Sequence of chain 1.A:
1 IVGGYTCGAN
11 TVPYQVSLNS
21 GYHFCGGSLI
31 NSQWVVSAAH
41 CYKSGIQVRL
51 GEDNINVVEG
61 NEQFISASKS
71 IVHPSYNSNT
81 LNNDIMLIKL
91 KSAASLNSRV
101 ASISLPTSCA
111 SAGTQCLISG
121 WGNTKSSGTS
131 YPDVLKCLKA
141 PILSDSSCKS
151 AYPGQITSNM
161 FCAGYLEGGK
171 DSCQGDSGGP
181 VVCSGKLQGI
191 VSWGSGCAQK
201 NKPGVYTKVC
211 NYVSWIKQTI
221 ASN

A protein and the small-molecule ligand that binds it are described below.
Small molecule (SMILES): NC(=[NH2+])N1CCCCC1

Binding-site contacts:
Ligand atom N4 contacts residue TRP193 of chain 1.A at 3.8 Å.
Ligand atom C7 contacts residue SER172 of chain 1.A at 3.2 Å.
Ligand atom D11 contacts residue SER172 of chain 1.A at 2.8 Å.
Ligand atom N9 contacts residue GLY196 of chain 1.A at 2.8 Å (h-bond).
Ligand atom D13 contacts residue ASP171 of chain 1.A at 3.4 Å.
Ligand atom D14 contacts residue GLY196 of chain 1.A at 3.1 Å.
Ligand atom N8 contacts residue ASP171 of chain 1.A at 3.0 Å (salt-bridge).
Ligand atom D14 contacts residue CYS197 of chain 1.A at 3.6 Å.
Ligand atom D12 contacts residue TYR206 of chain 1.A at 3.9 Å.
Ligand atom D12 contacts residue ASP171 of chain 1.A at 3.5 Å.
Ligand atom N9 contacts residue ASP171 of chain 1.A at 2.8 Å (salt-bridge).
Ligand atom C1 contacts residue SER177 of chain 1.A at 3.7 Å.
Ligand atom D14 contacts residue ALA198 of chain 1.A at 3.1 Å.
Ligand atom D13 contacts residue CYS197 of chain 1.A at 3.4 Å.
Ligand atom C6 contacts residue VAL191 of chain 1.A at 3.8 Å (hydrophobic).
Ligand atom D11 contacts residue GLY204 of chain 1.A at 3.1 Å.
Ligand atom N8 contacts residue GLY204 of chain 1.A at 3.6 Å.
Ligand atom C6 contacts residue SER177 of chain 1.A at 3.9 Å.
Ligand atom C7 contacts residue ASP171 of chain 1.A at 3.6 Å.
Ligand atom N8 contacts residue SER172 of chain 1.A at 2.9 Å (h-bond).
Ligand atom C1 contacts residue CYS173 of chain 1.A at 3.9 Å (hydrophobic).
Ligand atom N9 contacts residue CYS197 of chain 1.A at 3.8 Å.
Ligand atom D12 contacts residue SER172 of chain 1.A at 2.4 Å.
Ligand atom D12 contacts residue TRP193 of chain 1.A at 3.9 Å.
Ligand atom C5 contacts residue TRP193 of chain 1.A at 3.7 Å (hydrophobic).
Ligand atom N9 contacts residue SER172 of chain 1.A at 3.4 Å (h-bond).
Ligand atom C6 contacts residue CYS173 of chain 1.A at 3.6 Å (hydrophobic).
Ligand atom C3 contacts residue GLY194 of chain 1.A at 3.6 Å.
Ligand atom D13 contacts residue GLY194 of chain 1.A at 3.8 Å.
Ligand atom D11 contacts residue ASP171 of chain 1.A at 2.0 Å.
Ligand atom D12 contacts residue GLY204 of chain 1.A at 3.7 Å.
Ligand atom N9 contacts residue GLY194 of chain 1.A at 3.9 Å.
Ligand atom N4 contacts residue GLY194 of chain 1.A at 3.8 Å.
Ligand atom D13 contacts residue GLY196 of chain 1.A at 1.8 Å.
Ligand atom D14 contacts residue ASP171 of chain 1.A at 1.9 Å.
Ligand atom C3 contacts residue GLY196 of chain 1.A at 3.5 Å.
Ligand atom D14 contacts residue SER172 of chain 1.A at 3.4 Å.
Ligand atom C7 contacts residue GLY196 of chain 1.A at 3.8 Å.
Ligand atom C2 contacts residue CYS173 of chain 1.A at 3.9 Å (hydrophobic).
Ligand atom C2 contacts residue GLN174 of chain 1.A at 3.8 Å.